A small-molecule ligand and the protein it binds are described below.
Small molecule (SMILES): C=CC1=C(C)C2=N3->[Ni]45<-N6=C(C=c7c(C)c(C=C)c(n74)=C2)C(C)=C(CCC(=O)O)C6=Cc2c(CCC(=O)O)c(C)c(n25)C=C13

Sequence of chain 1.D:
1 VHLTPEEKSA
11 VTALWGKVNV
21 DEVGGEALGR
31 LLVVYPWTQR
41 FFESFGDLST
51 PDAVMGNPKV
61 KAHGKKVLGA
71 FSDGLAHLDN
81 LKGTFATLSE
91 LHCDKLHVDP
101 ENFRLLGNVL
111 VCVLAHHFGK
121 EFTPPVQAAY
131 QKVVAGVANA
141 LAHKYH

Binding-site contacts:
Ligand atom C4D contacts residue LEU96 of chain 1.D at 3.5 Å (hydrophobic).
Ligand atom NC contacts residue HIS92 of chain 1.D at 3.3 Å (h-bond).
Ligand atom NB contacts residue VAL67 of chain 1.D at 3.7 Å.
Ligand atom CMA contacts residue ALA70 of chain 1.D at 3.8 Å (hydrophobic).
Ligand atom C1A contacts residue HIS63 of chain 1.D at 3.7 Å.
Ligand atom C3B contacts residue LEU141 of chain 1.D at 3.7 Å (hydrophobic).
Ligand atom CAC contacts residue PHE42 of chain 1.D at 3.7 Å (hydrophobic).
Ligand atom CBA contacts residue LEU91 of chain 1.D at 3.6 Å (hydrophobic).
Ligand atom C3B contacts residue VAL67 of chain 1.D at 3.5 Å (hydrophobic).
Ligand atom C3D contacts residue HIS63 of chain 1.D at 3.7 Å.
Ligand atom CMA contacts residue LEU88 of chain 1.D at 3.8 Å (hydrophobic).
Ligand atom CMB contacts residue VAL67 of chain 1.D at 3.6 Å (hydrophobic).
Ligand atom CBC contacts residue LEU31 of chain 1.D at 3.6 Å (hydrophobic).
Ligand atom CAC contacts residue PHE41 of chain 1.D at 3.8 Å (hydrophobic).
Ligand atom CBC contacts residue PHE41 of chain 1.D at 3.8 Å (hydrophobic).
Ligand atom NB contacts residue HIS92 of chain 1.D at 3.1 Å (h-bond).
Ligand atom ND contacts residue HIS92 of chain 1.D at 3.0 Å (h-bond).
Ligand atom CBD contacts residue HIS63 of chain 1.D at 3.6 Å.
Ligand atom NI contacts residue HIS92 of chain 1.D at 2.1 Å.
Ligand atom CHD contacts residue VAL98 of chain 1.D at 3.8 Å (hydrophobic).
Ligand atom CAB contacts residue LEU141 of chain 1.D at 3.5 Å (hydrophobic).
Ligand atom C2B contacts residue VAL67 of chain 1.D at 3.7 Å (hydrophobic).
Ligand atom CMB contacts residue ALA70 of chain 1.D at 3.8 Å (hydrophobic).
Ligand atom C1B contacts residue HIS92 of chain 1.D at 3.8 Å.
Ligand atom C4A contacts residue HIS92 of chain 1.D at 3.6 Å.
Ligand atom CHC contacts residue PHE103 of chain 1.D at 3.6 Å (hydrophobic).
Ligand atom NA contacts residue HIS92 of chain 1.D at 3.0 Å (h-bond).
Ligand atom C4D contacts residue HIS63 of chain 1.D at 3.3 Å.
Ligand atom CMC contacts residue ASN102 of chain 1.D at 3.5 Å.
Ligand atom C3D contacts residue LEU96 of chain 1.D at 3.5 Å (hydrophobic).
Ligand atom CHA contacts residue LEU96 of chain 1.D at 3.8 Å (hydrophobic).
Ligand atom CBC contacts residue PHE42 of chain 1.D at 3.7 Å (hydrophobic).
Ligand atom CAA contacts residue LYS66 of chain 1.D at 3.8 Å.
Ligand atom C3A contacts residue LEU88 of chain 1.D at 3.8 Å (hydrophobic).
Ligand atom C1D contacts residue HIS63 of chain 1.D at 3.6 Å.
Ligand atom C1C contacts residue PHE103 of chain 1.D at 3.8 Å (hydrophobic).
Ligand atom C4B contacts residue VAL67 of chain 1.D at 3.5 Å (hydrophobic).
Ligand atom C1A contacts residue HIS92 of chain 1.D at 3.8 Å.
Ligand atom ND contacts residue HIS63 of chain 1.D at 3.3 Å (h-bond).
Ligand atom CHA contacts residue HIS63 of chain 1.D at 3.4 Å.